Sequence of chain 44.A:
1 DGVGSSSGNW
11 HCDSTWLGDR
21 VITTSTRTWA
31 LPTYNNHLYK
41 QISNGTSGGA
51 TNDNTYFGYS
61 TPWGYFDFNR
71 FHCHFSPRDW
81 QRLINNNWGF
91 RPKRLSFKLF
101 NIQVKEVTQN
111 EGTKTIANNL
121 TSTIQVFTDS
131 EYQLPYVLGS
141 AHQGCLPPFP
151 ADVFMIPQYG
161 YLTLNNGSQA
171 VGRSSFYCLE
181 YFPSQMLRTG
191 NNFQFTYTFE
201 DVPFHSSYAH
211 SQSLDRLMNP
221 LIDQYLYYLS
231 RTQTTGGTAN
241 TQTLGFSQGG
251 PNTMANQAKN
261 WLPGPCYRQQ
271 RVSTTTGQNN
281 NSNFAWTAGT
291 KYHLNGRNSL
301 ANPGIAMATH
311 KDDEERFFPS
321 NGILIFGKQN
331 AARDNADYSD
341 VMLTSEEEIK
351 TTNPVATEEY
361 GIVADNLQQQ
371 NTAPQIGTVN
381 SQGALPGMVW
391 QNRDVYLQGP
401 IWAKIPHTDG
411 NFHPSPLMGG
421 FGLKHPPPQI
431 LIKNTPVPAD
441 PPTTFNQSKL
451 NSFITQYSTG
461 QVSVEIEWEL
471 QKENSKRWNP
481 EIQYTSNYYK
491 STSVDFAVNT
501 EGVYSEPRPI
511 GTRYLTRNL

This small molecule binds to this protein.
Small molecule (SMILES): Nc1ccn([C@H]2C[C@H](O[P](=O)(O)OC[C@H]3O[C@@H](n4cnc5c(N)ncnc54)C[C@@H]3O)[C@@H](COP(=O)(O)O)O2)c(=O)n1

Sequence of chain 14.A:
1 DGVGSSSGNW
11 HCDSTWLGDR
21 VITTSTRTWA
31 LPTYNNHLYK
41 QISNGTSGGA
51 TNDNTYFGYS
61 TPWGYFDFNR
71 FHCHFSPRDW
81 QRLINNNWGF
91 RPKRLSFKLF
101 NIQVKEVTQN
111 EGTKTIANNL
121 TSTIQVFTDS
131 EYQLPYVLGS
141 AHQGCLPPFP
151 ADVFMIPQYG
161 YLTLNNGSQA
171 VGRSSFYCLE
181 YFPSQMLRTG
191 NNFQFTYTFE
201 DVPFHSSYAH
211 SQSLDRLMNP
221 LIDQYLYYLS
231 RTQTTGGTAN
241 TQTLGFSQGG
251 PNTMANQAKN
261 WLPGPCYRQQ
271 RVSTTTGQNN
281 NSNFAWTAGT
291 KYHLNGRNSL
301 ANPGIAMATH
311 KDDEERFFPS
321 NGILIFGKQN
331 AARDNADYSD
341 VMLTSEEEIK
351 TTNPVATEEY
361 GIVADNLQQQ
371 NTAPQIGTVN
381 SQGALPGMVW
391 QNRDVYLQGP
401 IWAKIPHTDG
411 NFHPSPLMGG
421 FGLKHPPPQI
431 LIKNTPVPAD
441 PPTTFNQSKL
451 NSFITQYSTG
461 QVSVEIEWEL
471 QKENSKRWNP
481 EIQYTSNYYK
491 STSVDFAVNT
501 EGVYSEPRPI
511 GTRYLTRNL

Binding-site contacts:
Ligand atom N6 contacts residue GLY422 of chain 14.A at 3.4 Å (h-bond).
Ligand atom C4 contacts residue ASP201 of chain 14.A at 3.7 Å.
Ligand atom N1 contacts residue GLY422 of chain 14.A at 3.0 Å (h-bond).
Ligand atom C5 contacts residue PRO203 of chain 14.A at 3.9 Å (hydrophobic).
Ligand atom C6 contacts residue VAL202 of chain 14.A at 4.2 Å (hydrophobic).
Ligand atom N6 contacts residue PHE421 of chain 14.A at 3.9 Å.
Ligand atom C2 contacts residue PRO203 of chain 14.A at 3.9 Å (hydrophobic).
Ligand atom N7 contacts residue HIS413 of chain 14.A at 4.1 Å.
Ligand atom N7 contacts residue PRO203 of chain 14.A at 4.2 Å.
Ligand atom N4 contacts residue ASP201 of chain 14.A at 2.5 Å.
Ligand atom N4 contacts residue VAL202 of chain 14.A at 2.9 Å (h-bond).
Ligand atom OP2 contacts residue ASP409 of chain 44.A at 3.2 Å (salt-bridge).
Ligand atom N1 contacts residue VAL202 of chain 14.A at 3.6 Å.
Ligand atom C5 contacts residue PRO203 of chain 14.A at 4.0 Å (hydrophobic).
Ligand atom N1 contacts residue PRO203 of chain 14.A at 4.1 Å.
Ligand atom C5 contacts residue ARG91 of chain 14.A at 4.1 Å.
Ligand atom C6 contacts residue PRO203 of chain 14.A at 4.0 Å (hydrophobic).
Ligand atom C2' contacts residue PRO414 of chain 14.A at 3.8 Å (hydrophobic).
Ligand atom N7 contacts residue SER415 of chain 14.A at 4.0 Å.
Ligand atom C6 contacts residue SER415 of chain 14.A at 4.1 Å.
Ligand atom C1' contacts residue PRO203 of chain 14.A at 4.1 Å (hydrophobic).
Ligand atom C5 contacts residue VAL202 of chain 14.A at 3.6 Å (hydrophobic).
Ligand atom C8 contacts residue HIS413 of chain 14.A at 3.8 Å.
Ligand atom C2' contacts residue PRO203 of chain 14.A at 3.3 Å (hydrophobic).
Ligand atom C2 contacts residue VAL202 of chain 14.A at 4.2 Å (hydrophobic).
Ligand atom C6 contacts residue PRO203 of chain 14.A at 4.0 Å (hydrophobic).
Ligand atom N6 contacts residue GLY420 of chain 14.A at 3.7 Å.
Ligand atom C6 contacts residue GLY422 of chain 14.A at 3.8 Å.
Ligand atom N3 contacts residue ASP201 of chain 14.A at 4.1 Å.
Ligand atom C2 contacts residue GLY422 of chain 14.A at 3.3 Å.
Ligand atom N3 contacts residue PRO414 of chain 14.A at 4.2 Å.
Ligand atom C4 contacts residue PRO203 of chain 14.A at 4.2 Å (hydrophobic).
Ligand atom N1 contacts residue PRO203 of chain 14.A at 3.8 Å.
Ligand atom C5 contacts residue ASP201 of chain 14.A at 4.1 Å.
Ligand atom C5 contacts residue SER415 of chain 14.A at 4.1 Å.
Ligand atom N6 contacts residue SER415 of chain 14.A at 3.6 Å (h-bond).
Ligand atom C4 contacts residue VAL202 of chain 14.A at 3.7 Å (hydrophobic).
Ligand atom C2' contacts residue HIS413 of chain 14.A at 3.8 Å.
Ligand atom N7 contacts residue ASN392 of chain 14.A at 4.2 Å.
Ligand atom C4 contacts residue PRO203 of chain 14.A at 4.1 Å (hydrophobic).